Sequence of chain 1.A:
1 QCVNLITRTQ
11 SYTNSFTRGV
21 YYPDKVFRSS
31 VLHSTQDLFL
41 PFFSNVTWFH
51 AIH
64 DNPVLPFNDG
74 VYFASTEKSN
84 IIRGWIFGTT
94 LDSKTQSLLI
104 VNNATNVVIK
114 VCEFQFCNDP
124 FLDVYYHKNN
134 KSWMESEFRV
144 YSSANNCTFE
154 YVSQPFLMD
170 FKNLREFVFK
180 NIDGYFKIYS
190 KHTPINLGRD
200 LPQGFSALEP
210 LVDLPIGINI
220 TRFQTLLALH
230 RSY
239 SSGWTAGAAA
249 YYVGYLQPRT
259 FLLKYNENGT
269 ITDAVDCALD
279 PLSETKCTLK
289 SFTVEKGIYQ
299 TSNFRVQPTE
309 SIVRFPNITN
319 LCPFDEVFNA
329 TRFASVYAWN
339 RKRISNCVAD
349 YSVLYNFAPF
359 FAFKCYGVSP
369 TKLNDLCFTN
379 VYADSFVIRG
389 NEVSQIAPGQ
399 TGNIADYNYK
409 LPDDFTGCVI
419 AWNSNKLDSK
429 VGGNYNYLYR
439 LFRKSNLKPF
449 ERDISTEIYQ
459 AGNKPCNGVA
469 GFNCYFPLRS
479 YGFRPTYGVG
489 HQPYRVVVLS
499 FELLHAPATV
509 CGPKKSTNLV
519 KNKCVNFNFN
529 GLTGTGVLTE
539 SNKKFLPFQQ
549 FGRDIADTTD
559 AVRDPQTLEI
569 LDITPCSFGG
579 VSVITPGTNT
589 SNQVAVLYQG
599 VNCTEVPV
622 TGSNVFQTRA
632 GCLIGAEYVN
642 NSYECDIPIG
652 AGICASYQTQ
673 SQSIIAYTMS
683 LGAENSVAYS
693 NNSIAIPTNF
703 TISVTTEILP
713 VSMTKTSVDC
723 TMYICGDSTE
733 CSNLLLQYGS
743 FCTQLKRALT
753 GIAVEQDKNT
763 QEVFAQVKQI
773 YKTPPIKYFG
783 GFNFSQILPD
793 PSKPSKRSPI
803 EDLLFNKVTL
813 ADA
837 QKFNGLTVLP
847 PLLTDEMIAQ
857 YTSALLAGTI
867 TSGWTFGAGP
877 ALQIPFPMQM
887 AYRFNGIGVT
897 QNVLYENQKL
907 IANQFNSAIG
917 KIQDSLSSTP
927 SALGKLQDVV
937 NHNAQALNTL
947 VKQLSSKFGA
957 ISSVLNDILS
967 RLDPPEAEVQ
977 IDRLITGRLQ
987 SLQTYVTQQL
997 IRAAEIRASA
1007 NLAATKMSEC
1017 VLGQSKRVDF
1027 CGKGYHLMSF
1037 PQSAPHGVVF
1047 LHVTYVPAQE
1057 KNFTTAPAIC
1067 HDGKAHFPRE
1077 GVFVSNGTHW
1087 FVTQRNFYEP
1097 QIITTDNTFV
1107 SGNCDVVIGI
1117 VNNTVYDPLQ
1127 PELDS

The small molecule below binds the protein below.
Small molecule (SMILES): CC(=O)N[C@@H]1[C@@H](O)[C@H](O)[C@@H](CO)O[C@H]1O

Sequence of chain 1.F:
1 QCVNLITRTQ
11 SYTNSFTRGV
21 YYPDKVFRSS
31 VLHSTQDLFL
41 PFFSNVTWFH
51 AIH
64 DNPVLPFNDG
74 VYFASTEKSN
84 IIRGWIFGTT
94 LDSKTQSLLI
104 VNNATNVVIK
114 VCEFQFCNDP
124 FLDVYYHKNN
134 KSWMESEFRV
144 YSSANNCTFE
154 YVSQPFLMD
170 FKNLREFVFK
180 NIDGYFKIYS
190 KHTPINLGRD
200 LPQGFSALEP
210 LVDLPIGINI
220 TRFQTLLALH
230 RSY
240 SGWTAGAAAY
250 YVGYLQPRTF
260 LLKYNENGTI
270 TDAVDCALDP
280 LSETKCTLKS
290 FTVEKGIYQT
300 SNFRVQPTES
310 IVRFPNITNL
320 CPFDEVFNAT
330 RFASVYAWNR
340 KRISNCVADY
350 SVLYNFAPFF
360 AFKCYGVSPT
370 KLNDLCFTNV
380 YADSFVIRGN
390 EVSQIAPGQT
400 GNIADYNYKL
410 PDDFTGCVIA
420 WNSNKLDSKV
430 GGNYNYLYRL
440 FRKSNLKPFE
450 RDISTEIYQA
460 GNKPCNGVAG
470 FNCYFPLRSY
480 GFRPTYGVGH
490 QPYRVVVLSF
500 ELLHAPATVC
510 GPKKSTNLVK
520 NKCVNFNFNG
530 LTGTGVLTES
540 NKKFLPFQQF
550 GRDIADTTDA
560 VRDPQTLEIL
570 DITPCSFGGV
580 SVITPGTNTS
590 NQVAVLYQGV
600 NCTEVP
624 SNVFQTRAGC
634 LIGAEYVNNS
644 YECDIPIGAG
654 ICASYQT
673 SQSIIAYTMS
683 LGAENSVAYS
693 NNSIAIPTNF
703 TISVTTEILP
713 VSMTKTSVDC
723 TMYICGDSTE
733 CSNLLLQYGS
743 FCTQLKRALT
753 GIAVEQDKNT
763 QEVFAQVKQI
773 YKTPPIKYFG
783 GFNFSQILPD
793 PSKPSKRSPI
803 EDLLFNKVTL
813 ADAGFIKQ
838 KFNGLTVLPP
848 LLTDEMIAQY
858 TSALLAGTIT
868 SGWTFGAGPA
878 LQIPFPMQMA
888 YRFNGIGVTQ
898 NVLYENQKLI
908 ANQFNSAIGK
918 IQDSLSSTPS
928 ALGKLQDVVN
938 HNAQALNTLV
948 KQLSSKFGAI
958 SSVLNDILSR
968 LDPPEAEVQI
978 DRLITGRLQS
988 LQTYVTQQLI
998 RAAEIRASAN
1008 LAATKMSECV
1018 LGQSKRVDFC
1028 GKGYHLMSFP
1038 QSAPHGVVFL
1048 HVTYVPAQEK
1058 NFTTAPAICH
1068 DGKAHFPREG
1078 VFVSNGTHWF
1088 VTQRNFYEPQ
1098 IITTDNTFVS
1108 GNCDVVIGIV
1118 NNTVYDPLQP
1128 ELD

Binding-site contacts:
Ligand atom C2 contacts residue ASN693 of chain 1.F at 2.4 Å.
Ligand atom C1 contacts residue TYR780 of chain 1.A at 3.9 Å (hydrophobic).
Ligand atom C3 contacts residue ASN693 of chain 1.F at 3.8 Å.
Ligand atom C5 contacts residue TYR780 of chain 1.A at 3.5 Å (hydrophobic).
Ligand atom O3 contacts residue ILE778 of chain 1.A at 4.3 Å.
Ligand atom C4 contacts residue ASN693 of chain 1.F at 4.2 Å.
Ligand atom O4 contacts residue TYR780 of chain 1.A at 4.4 Å.
Ligand atom O5 contacts residue TYR780 of chain 1.A at 3.9 Å.
Ligand atom C7 contacts residue ASN693 of chain 1.F at 3.5 Å.
Ligand atom C6 contacts residue TYR780 of chain 1.A at 3.9 Å (hydrophobic).
Ligand atom O6 contacts residue TYR780 of chain 1.A at 3.7 Å.
Ligand atom N2 contacts residue ASN693 of chain 1.F at 2.8 Å (h-bond).
Ligand atom O7 contacts residue ASN693 of chain 1.F at 3.9 Å.
Ligand atom C1 contacts residue ASN693 of chain 1.F at 1.4 Å.
Ligand atom C4 contacts residue TYR780 of chain 1.A at 4.5 Å (hydrophobic).
Ligand atom C8 contacts residue SER692 of chain 1.F at 4.3 Å.
Ligand atom C5 contacts residue ASN693 of chain 1.F at 3.7 Å.
Ligand atom O5 contacts residue ASN693 of chain 1.F at 2.4 Å (h-bond).